Sequence of chain 1.B:
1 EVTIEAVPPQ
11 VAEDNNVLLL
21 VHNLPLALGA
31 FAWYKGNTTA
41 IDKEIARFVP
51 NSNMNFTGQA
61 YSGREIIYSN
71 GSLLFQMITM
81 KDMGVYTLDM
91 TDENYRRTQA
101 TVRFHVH

The small molecule below binds the protein below.
Small molecule (SMILES): CC(=O)N[C@@H]1[C@@H](O)[C@H](O)[C@@H](CO)O[C@H]1O

Binding-site contacts:
Ligand atom O6 contacts residue TYR61 of chain 1.B at 3.9 Å.
Ligand atom C5 contacts residue ASN55 of chain 1.B at 3.6 Å.
Ligand atom C1 contacts residue ASN55 of chain 1.B at 1.4 Å.
Ligand atom C3 contacts residue ASN55 of chain 1.B at 3.8 Å.
Ligand atom C1 contacts residue ILE67 of chain 1.B at 4.2 Å (hydrophobic).
Ligand atom O7 contacts residue ASN55 of chain 1.B at 4.1 Å.
Ligand atom C4 contacts residue ASN55 of chain 1.B at 4.2 Å.
Ligand atom C2 contacts residue ASN55 of chain 1.B at 2.5 Å.
Ligand atom N2 contacts residue ASN55 of chain 1.B at 3.0 Å (h-bond).
Ligand atom C7 contacts residue ASN55 of chain 1.B at 3.9 Å.
Ligand atom O5 contacts residue ASN55 of chain 1.B at 2.3 Å (h-bond).
Ligand atom N2 contacts residue ILE67 of chain 1.B at 4.3 Å.